The protein below binds the small molecule below.
Small molecule (SMILES): [H]/N=C(\NO)N(C)CCC[C@H](N)C(=O)O

Sequence of chain 1.A:
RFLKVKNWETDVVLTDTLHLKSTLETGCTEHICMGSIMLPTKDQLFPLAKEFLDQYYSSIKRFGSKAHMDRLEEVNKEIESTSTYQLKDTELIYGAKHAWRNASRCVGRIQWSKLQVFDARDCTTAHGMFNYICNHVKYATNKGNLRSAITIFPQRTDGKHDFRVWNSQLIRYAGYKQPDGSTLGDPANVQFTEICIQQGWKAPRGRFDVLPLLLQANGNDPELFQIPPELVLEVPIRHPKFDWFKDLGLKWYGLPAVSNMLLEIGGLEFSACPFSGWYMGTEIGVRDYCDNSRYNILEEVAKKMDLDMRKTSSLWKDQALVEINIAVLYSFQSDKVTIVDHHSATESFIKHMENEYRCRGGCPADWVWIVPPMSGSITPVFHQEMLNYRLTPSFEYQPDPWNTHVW

Binding-site contacts:
Ligand atom C1 contacts residue HEM1 of chain 1.C at 3.5 Å.
Ligand atom OA2 contacts residue ASP301 of chain 1.A at 3.0 Å (salt-bridge).
Ligand atom CB contacts residue GLU296 of chain 1.A at 3.2 Å.
Ligand atom OH contacts residue TRP291 of chain 1.A at 3.9 Å.
Ligand atom OA1 contacts residue TYR292 of chain 1.A at 3.3 Å.
Ligand atom CA contacts residue GLU296 of chain 1.A at 3.4 Å.
Ligand atom C contacts residue TYR292 of chain 1.A at 3.4 Å (hydrophobic).
Ligand atom CA contacts residue GLN182 of chain 1.A at 3.8 Å.
Ligand atom OA2 contacts residue TYR266 of chain 1.A at 3.7 Å.
Ligand atom NH1 contacts residue GLU296 of chain 1.A at 3.0 Å (salt-bridge).
Ligand atom CZ contacts residue GLU296 of chain 1.A at 3.8 Å.
Ligand atom C1 contacts residue VAL271 of chain 1.A at 3.8 Å (hydrophobic).
Ligand atom C contacts residue ASP301 of chain 1.A at 3.3 Å.
Ligand atom OH contacts residue PRO269 of chain 1.A at 3.4 Å (h-bond).
Ligand atom CG contacts residue GLU296 of chain 1.A at 3.0 Å.
Ligand atom CD contacts residue PRO269 of chain 1.A at 3.5 Å (hydrophobic).
Ligand atom N contacts residue GLU296 of chain 1.A at 2.7 Å (salt-bridge).
Ligand atom OA2 contacts residue GLN182 of chain 1.A at 3.7 Å.
Ligand atom NH1 contacts residue TRP291 of chain 1.A at 3.3 Å (h-bond).
Ligand atom OH contacts residue GLY290 of chain 1.A at 3.0 Å (h-bond).
Ligand atom OH contacts residue HEM1 of chain 1.C at 4.0 Å.
Ligand atom NE contacts residue HEM1 of chain 1.C at 4.0 Å.
Ligand atom CZ contacts residue HEM1 of chain 1.C at 3.9 Å.
Ligand atom NH1 contacts residue HEM1 of chain 1.C at 3.7 Å.
Ligand atom CD contacts residue GLU296 of chain 1.A at 3.4 Å.
Ligand atom OA1 contacts residue ILE297 of chain 1.A at 4.1 Å.
Ligand atom CB contacts residue TYR292 of chain 1.A at 3.9 Å (hydrophobic).
Ligand atom NE contacts residue GLU296 of chain 1.A at 3.3 Å (salt-bridge).
Ligand atom CB contacts residue PRO269 of chain 1.A at 4.0 Å (hydrophobic).
Ligand atom C contacts residue GLU296 of chain 1.A at 4.0 Å.
Ligand atom CB contacts residue GLN182 of chain 1.A at 3.8 Å.
Ligand atom CG contacts residue HEM1 of chain 1.C at 4.0 Å.
Ligand atom OA1 contacts residue GLU296 of chain 1.A at 3.0 Å.
Ligand atom NH2 contacts residue HEM1 of chain 1.C at 3.5 Å (h-bond).
Ligand atom CD contacts residue VAL271 of chain 1.A at 4.0 Å (hydrophobic).
Ligand atom OA2 contacts residue TYR292 of chain 1.A at 2.7 Å (h-bond).
Ligand atom OH contacts residue SER289 of chain 1.A at 4.0 Å.
Ligand atom OA1 contacts residue ASP301 of chain 1.A at 2.8 Å (salt-bridge).
Ligand atom N contacts residue HEM1 of chain 1.C at 3.2 Å (h-bond).
Ligand atom NH1 contacts residue PRO269 of chain 1.A at 3.9 Å.